Binding-site contacts:
Ligand atom C2 contacts residue ASN442 of chain 1.B at 3.9 Å.
Ligand atom C3 contacts residue ASN442 of chain 1.B at 3.5 Å.
Ligand atom C2 contacts residue ARG410 of chain 1.B at 4.3 Å.
Ligand atom N2 contacts residue ASP446 of chain 1.B at 4.4 Å.
Ligand atom N contacts residue TYR441 of chain 1.B at 3.7 Å.
Ligand atom C4 contacts residue TYR441 of chain 1.B at 4.4 Å (hydrophobic).
Ligand atom N2 contacts residue ASN442 of chain 1.B at 2.5 Å (h-bond).
Ligand atom N contacts residue ASP446 of chain 1.B at 3.7 Å.
Ligand atom C6 contacts residue ARG410 of chain 1.B at 3.9 Å.
Ligand atom N2 contacts residue ASP443 of chain 1.B at 3.3 Å (salt-bridge).
Ligand atom C5 contacts residue ASP443 of chain 1.B at 4.3 Å.
Ligand atom C7 contacts residue LEU406 of chain 1.B at 4.2 Å (hydrophobic).
Ligand atom C2 contacts residue ASP446 of chain 1.B at 3.4 Å.
Ligand atom C contacts residue ASP446 of chain 1.B at 3.9 Å.
Ligand atom C3 contacts residue TYR441 of chain 1.B at 3.4 Å (hydrophobic).
Ligand atom C6 contacts residue LEU406 of chain 1.B at 4.1 Å (hydrophobic).
Ligand atom C4 contacts residue ASP446 of chain 1.B at 3.5 Å.
Ligand atom C8 contacts residue LEU406 of chain 1.B at 4.1 Å (hydrophobic).
Ligand atom O contacts residue ARG410 of chain 1.B at 3.7 Å.
Ligand atom N1 contacts residue ASP446 of chain 1.B at 3.5 Å.
Ligand atom C9 contacts residue LEU406 of chain 1.B at 3.7 Å (hydrophobic).
Ligand atom C3 contacts residue ASP446 of chain 1.B at 3.7 Å.
Ligand atom N2 contacts residue ARG410 of chain 1.B at 3.5 Å (salt-bridge).
Ligand atom C7 contacts residue ASN442 of chain 1.B at 3.9 Å.
Ligand atom C1 contacts residue ASP446 of chain 1.B at 3.6 Å.
Ligand atom C6 contacts residue ASN442 of chain 1.B at 2.9 Å.
Ligand atom O contacts residue ASP446 of chain 1.B at 4.3 Å.
Ligand atom C5 contacts residue ASN442 of chain 1.B at 3.6 Å.
Ligand atom C6 contacts residue ASP443 of chain 1.B at 3.4 Å.
Ligand atom C5 contacts residue ASP446 of chain 1.B at 3.9 Å.
Ligand atom C10 contacts residue LEU406 of chain 1.B at 3.5 Å (hydrophobic).
Ligand atom C5 contacts residue ARG410 of chain 1.B at 3.6 Å.
Ligand atom N contacts residue GLY445 of chain 1.B at 4.5 Å.
Ligand atom C9 contacts residue HIS407 of chain 1.B at 4.2 Å.
Ligand atom C8 contacts residue HIS407 of chain 1.B at 4.2 Å.

This small molecule binds to this protein.
Small molecule (SMILES): Cc1c(C(=O)NCC2CCC2)cnn1C

Sequence of chain 1.B:
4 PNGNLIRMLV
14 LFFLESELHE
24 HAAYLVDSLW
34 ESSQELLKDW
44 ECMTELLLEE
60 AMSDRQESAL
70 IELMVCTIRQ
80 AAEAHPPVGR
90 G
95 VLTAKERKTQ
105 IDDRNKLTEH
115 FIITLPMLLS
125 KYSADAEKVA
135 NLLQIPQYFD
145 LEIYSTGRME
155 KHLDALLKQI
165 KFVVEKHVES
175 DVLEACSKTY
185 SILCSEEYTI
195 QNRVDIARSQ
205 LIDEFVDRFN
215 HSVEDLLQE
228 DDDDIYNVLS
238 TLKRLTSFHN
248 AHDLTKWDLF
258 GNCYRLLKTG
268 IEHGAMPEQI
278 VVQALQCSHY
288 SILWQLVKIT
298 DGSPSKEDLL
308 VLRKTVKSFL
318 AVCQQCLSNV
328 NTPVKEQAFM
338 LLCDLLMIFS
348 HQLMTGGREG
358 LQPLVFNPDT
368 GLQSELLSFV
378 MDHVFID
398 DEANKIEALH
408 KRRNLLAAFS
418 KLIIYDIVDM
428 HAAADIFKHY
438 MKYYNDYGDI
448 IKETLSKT